Binding-site contacts:
Ligand atom O3 contacts residue VAL27 of chain 1.C at 3.8 Å.
Ligand atom C4 contacts residue ARG26 of chain 1.C at 3.6 Å.
Ligand atom O3 contacts residue ARG28 of chain 1.C at 3.0 Å (salt-bridge).
Ligand atom O2 contacts residue ARG28 of chain 1.C at 3.4 Å (salt-bridge).
Ligand atom O3 contacts residue ARG26 of chain 1.C at 4.2 Å.
Ligand atom C3 contacts residue ARG28 of chain 1.C at 3.8 Å.
Ligand atom O4 contacts residue ARG28 of chain 1.C at 3.7 Å.
Ligand atom C4 contacts residue ARG28 of chain 1.C at 4.3 Å.
Ligand atom O4 contacts residue ARG26 of chain 1.C at 2.8 Å (salt-bridge).
Ligand atom O4 contacts residue VAL27 of chain 1.C at 3.9 Å.

This protein binds this small molecule.
Small molecule (SMILES): OC[C@H]1O[C@H](O[C@H]2O[C@H](CO)[C@@H](O)[C@H](O)[C@H]2O)[C@H](O)[C@@H](O)[C@@H]1O

Sequence of chain 1.C:
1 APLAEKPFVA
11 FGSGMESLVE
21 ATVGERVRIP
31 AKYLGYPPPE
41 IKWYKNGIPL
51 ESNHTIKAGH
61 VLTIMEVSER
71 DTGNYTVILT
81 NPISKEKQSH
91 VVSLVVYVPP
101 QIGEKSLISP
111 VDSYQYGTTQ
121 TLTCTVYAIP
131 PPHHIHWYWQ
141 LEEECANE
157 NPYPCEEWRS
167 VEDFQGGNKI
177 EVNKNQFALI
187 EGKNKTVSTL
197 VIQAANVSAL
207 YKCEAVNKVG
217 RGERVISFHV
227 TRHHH